Sequence of chain 1.E:
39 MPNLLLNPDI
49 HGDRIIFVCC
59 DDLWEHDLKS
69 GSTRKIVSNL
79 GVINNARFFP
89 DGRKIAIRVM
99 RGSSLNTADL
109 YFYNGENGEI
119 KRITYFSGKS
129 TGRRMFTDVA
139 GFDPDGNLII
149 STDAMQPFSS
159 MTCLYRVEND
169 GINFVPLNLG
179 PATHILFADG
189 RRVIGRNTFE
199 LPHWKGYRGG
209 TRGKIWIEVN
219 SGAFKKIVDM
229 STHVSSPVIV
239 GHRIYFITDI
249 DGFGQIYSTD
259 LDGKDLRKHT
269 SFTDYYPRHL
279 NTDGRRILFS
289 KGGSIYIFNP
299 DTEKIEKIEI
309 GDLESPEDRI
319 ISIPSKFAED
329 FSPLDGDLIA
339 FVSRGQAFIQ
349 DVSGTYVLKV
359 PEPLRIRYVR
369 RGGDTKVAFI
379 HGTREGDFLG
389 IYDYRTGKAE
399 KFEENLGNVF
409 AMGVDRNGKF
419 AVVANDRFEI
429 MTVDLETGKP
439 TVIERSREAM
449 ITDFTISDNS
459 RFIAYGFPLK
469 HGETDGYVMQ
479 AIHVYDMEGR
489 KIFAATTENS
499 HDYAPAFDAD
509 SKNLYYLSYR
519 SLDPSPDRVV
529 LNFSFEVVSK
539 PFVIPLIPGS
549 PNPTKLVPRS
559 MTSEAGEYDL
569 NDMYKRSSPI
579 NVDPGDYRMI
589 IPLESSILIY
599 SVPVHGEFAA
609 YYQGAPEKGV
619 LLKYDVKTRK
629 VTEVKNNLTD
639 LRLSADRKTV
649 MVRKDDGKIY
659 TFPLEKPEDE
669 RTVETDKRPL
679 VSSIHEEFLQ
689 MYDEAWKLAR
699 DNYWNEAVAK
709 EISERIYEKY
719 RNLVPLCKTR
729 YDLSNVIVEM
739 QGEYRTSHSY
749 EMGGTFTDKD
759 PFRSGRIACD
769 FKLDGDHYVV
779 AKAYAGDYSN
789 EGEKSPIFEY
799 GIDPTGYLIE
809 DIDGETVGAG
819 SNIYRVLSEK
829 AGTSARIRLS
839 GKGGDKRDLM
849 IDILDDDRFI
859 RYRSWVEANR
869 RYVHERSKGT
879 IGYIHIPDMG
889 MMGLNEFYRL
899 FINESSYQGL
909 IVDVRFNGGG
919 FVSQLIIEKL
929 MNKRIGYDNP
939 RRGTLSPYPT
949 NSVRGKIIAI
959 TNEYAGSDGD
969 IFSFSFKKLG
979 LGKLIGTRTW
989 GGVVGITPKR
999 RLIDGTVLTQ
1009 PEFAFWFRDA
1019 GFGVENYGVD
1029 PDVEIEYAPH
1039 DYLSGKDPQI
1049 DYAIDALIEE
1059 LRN

This small molecule binds to this protein.
Small molecule (SMILES): C=C(O)[C@H](Cc1ccccc1)NC(=O)[C@H](Cc1ccccc1)NC(=O)[C@@H](NC(=O)[C@H](CC(C)C)NC(=O)[C@H](CCC(=O)O)NC(=O)[C@H](C)NC(=O)[C@H](C)NC(=O)[C@H](C)NC(=O)[C@H](CCCCN)NC(=O)[C@H](CCC(N)=O)NC(=O)[C@@H](N)[C@@H](C)O)[C@@H](C)O

Binding-site contacts:
Ligand atom CA contacts residue SER965 of chain 1.G at 2.8 Å.
Ligand atom CD2 contacts residue GLY993 of chain 1.G at 3.4 Å.
Ligand atom CB contacts residue TYR501 of chain 1.G at 3.2 Å (hydrophobic).
Ligand atom C1 contacts residue SER965 of chain 1.G at 1.4 Å.
Ligand atom OG1 contacts residue THR995 of chain 1.G at 3.5 Å (h-bond).
Ligand atom CA contacts residue THR995 of chain 1.G at 3.4 Å.
Ligand atom CD contacts residue ASP451 of chain 1.G at 3.2 Å.
Ligand atom C contacts residue GLY918 of chain 1.G at 3.4 Å.
Ligand atom CE2 contacts residue TYR609 of chain 1.G at 3.4 Å (hydrophobic).
Ligand atom CB contacts residue SER965 of chain 1.G at 2.9 Å.
Ligand atom CD2 contacts residue PHE919 of chain 1.G at 3.6 Å (hydrophobic).
Ligand atom CA contacts residue HIS746 of chain 1.G at 3.6 Å.
Ligand atom CB contacts residue ARG586 of chain 1.G at 3.2 Å.
Ligand atom OG1 contacts residue PHE1011 of chain 1.G at 3.4 Å.
Ligand atom O contacts residue SER965 of chain 1.G at 3.6 Å (h-bond).
Ligand atom CG contacts residue ARG586 of chain 1.G at 2.9 Å.
Ligand atom O contacts residue GLY918 of chain 1.G at 3.0 Å (h-bond).
Ligand atom O contacts residue ILE994 of chain 1.G at 3.0 Å (h-bond).
Ligand atom O contacts residue GLY993 of chain 1.G at 3.0 Å.
Ligand atom CE2 contacts residue GLY993 of chain 1.G at 3.1 Å.
Ligand atom C contacts residue HIS746 of chain 1.G at 3.3 Å.
Ligand atom CA contacts residue GLY918 of chain 1.G at 3.3 Å.
Ligand atom NZ contacts residue ALA502 of chain 1.G at 3.3 Å.
Ligand atom CB contacts residue TYR517 of chain 1.G at 3.4 Å (hydrophobic).
Ligand atom N contacts residue ILE994 of chain 1.G at 2.8 Å (h-bond).
Ligand atom O contacts residue THR995 of chain 1.G at 3.5 Å (h-bond).
Ligand atom CB contacts residue ARG586 of chain 1.G at 3.1 Å.
Ligand atom N contacts residue GLY918 of chain 1.G at 2.6 Å (h-bond).
Ligand atom OE1 contacts residue PRO996 of chain 1.G at 3.5 Å (h-bond).
Ligand atom CG contacts residue ARG586 of chain 1.G at 3.1 Å.
Ligand atom CB contacts residue ASP966 of chain 1.G at 3.5 Å.
Ligand atom CE contacts residue ASP451 of chain 1.G at 3.5 Å.
Ligand atom C1 contacts residue ASP966 of chain 1.G at 3.5 Å.
Ligand atom C contacts residue SER965 of chain 1.G at 2.3 Å.
Ligand atom NE2 contacts residue THR637 of chain 1.G at 2.9 Å (h-bond).
Ligand atom C1 contacts residue HIS746 of chain 1.G at 2.7 Å.
Ligand atom NZ contacts residue ARG586 of chain 1.G at 3.4 Å (salt-bridge).
Ligand atom CA contacts residue ILE994 of chain 1.G at 3.5 Å (hydrophobic).
Ligand atom CB contacts residue GLY918 of chain 1.G at 3.4 Å.
Ligand atom CG2 contacts residue PHE1011 of chain 1.G at 3.6 Å (hydrophobic).

Sequence of chain 1.G:
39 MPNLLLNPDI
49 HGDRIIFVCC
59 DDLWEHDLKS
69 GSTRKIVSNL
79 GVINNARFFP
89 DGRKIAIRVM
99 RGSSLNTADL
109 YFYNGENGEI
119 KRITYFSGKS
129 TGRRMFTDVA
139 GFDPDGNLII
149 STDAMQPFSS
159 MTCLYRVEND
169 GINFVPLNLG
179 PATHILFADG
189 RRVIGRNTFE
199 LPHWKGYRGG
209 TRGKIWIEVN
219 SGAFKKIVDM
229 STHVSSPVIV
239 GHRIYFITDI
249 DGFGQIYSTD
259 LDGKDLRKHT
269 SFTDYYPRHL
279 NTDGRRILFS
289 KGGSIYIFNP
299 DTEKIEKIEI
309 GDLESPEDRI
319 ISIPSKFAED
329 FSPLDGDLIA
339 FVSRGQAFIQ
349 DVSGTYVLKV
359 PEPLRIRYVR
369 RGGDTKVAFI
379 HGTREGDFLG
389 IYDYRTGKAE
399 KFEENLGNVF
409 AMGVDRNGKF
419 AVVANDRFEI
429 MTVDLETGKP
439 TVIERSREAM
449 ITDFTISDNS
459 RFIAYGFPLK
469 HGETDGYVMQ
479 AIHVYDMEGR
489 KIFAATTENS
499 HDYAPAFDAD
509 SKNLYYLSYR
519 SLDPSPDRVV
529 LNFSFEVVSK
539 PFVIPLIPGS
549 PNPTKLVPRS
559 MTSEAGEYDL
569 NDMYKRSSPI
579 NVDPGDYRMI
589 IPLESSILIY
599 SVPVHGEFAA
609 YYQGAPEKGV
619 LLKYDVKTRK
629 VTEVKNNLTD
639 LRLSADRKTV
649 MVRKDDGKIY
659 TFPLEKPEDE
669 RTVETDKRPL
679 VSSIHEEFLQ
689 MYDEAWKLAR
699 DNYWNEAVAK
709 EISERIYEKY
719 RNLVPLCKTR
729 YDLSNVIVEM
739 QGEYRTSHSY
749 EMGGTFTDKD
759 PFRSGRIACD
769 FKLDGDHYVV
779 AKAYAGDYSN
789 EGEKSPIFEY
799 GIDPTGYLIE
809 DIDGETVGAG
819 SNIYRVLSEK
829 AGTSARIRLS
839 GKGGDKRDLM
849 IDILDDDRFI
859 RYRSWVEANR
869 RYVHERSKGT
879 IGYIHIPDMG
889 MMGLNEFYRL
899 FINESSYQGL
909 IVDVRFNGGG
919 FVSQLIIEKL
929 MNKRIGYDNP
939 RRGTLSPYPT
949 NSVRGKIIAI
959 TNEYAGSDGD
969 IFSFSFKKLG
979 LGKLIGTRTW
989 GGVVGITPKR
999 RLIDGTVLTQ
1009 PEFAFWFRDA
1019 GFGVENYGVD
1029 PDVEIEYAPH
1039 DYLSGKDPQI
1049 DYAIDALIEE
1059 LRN